Sequence of chain 1.B:
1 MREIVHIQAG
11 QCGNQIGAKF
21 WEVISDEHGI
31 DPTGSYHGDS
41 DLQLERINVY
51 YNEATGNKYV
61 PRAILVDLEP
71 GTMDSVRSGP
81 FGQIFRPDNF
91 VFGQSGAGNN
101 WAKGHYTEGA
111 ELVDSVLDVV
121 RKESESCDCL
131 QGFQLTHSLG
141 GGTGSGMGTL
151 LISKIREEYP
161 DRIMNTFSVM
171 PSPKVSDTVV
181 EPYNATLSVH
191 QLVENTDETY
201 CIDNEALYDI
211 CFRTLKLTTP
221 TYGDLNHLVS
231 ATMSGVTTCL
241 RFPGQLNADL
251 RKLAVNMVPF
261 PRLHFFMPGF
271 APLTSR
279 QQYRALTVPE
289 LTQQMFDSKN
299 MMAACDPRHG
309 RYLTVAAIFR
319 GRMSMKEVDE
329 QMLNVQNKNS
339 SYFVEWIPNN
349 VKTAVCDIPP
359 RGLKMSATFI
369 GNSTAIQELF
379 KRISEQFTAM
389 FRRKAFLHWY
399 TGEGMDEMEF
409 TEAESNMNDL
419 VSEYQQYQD

Binding-site contacts:
Ligand atom O2 contacts residue ASN256 of chain 1.B at 3.9 Å.
Ligand atom C6 contacts residue LEU253 of chain 1.B at 3.6 Å (hydrophobic).
Ligand atom C1 contacts residue ALA314 of chain 1.B at 4.0 Å (hydrophobic).
Ligand atom C9 contacts residue GLU198 of chain 1.B at 3.0 Å.
Ligand atom C3 contacts residue CYS239 of chain 1.B at 4.1 Å (hydrophobic).
Ligand atom C2 contacts residue LEU253 of chain 1.B at 3.4 Å (hydrophobic).
Ligand atom C1 contacts residue LEU253 of chain 1.B at 3.4 Å (hydrophobic).
Ligand atom O1 contacts residue ILE368 of chain 1.B at 3.5 Å.
Ligand atom N2 contacts residue LEU253 of chain 1.B at 3.5 Å.
Ligand atom N1 contacts residue LEU253 of chain 1.B at 3.5 Å.
Ligand atom C3 contacts residue ILE316 of chain 1.B at 3.4 Å (hydrophobic).
Ligand atom C4 contacts residue ALA352 of chain 1.B at 4.2 Å (hydrophobic).
Ligand atom O1 contacts residue CYS239 of chain 1.B at 3.2 Å (h-bond).
Ligand atom O1 contacts residue ILE316 of chain 1.B at 3.6 Å.
Ligand atom C7 contacts residue LEU253 of chain 1.B at 4.2 Å (hydrophobic).
Ligand atom C8 contacts residue LEU253 of chain 1.B at 3.7 Å (hydrophobic).
Ligand atom S1 contacts residue ILE368 of chain 1.B at 4.2 Å.
Ligand atom N1 contacts residue ALA314 of chain 1.B at 4.0 Å.
Ligand atom C9 contacts residue MET257 of chain 1.B at 3.3 Å (hydrophobic).
Ligand atom C2 contacts residue ALA314 of chain 1.B at 3.7 Å (hydrophobic).
Ligand atom C5 contacts residue ILE368 of chain 1.B at 3.5 Å (hydrophobic).
Ligand atom C7 contacts residue GLU198 of chain 1.B at 3.9 Å.
Ligand atom C4 contacts residue LEU253 of chain 1.B at 3.6 Å (hydrophobic).
Ligand atom S1 contacts residue VAL236 of chain 1.B at 3.6 Å.
Ligand atom N3 contacts residue LEU253 of chain 1.B at 4.1 Å.
Ligand atom N1 contacts residue ILE368 of chain 1.B at 4.1 Å.
Ligand atom C6 contacts residue ILE368 of chain 1.B at 3.6 Å (hydrophobic).
Ligand atom S1 contacts residue LEU253 of chain 1.B at 3.8 Å.
Ligand atom C9 contacts residue LEU253 of chain 1.B at 3.5 Å (hydrophobic).
Ligand atom C3 contacts residue LEU253 of chain 1.B at 4.2 Å (hydrophobic).
Ligand atom N1 contacts residue ILE316 of chain 1.B at 4.2 Å.
Ligand atom O2 contacts residue LEU253 of chain 1.B at 4.0 Å.
Ligand atom C8 contacts residue ILE368 of chain 1.B at 4.2 Å (hydrophobic).
Ligand atom C5 contacts residue ILE316 of chain 1.B at 4.2 Å (hydrophobic).
Ligand atom C5 contacts residue LEU253 of chain 1.B at 3.9 Å (hydrophobic).
Ligand atom C3 contacts residue ALA314 of chain 1.B at 4.0 Å (hydrophobic).
Ligand atom C5 contacts residue CYS239 of chain 1.B at 4.0 Å (hydrophobic).
Ligand atom C8 contacts residue GLU198 of chain 1.B at 3.5 Å.
Ligand atom O1 contacts residue VAL236 of chain 1.B at 3.3 Å (h-bond).
Ligand atom N3 contacts residue GLU198 of chain 1.B at 3.0 Å (salt-bridge).

This small molecule binds to this protein.
Small molecule (SMILES): Cc1ncsc1C(=O)N1CCNC(=O)C1